Binding-site contacts:
Ligand atom C6 contacts residue GLY310 of chain 1.C at 3.8 Å.
Ligand atom C7 contacts residue ASN294 of chain 1.C at 3.5 Å.
Ligand atom C4 contacts residue ASN294 of chain 1.C at 4.2 Å.
Ligand atom C6 contacts residue SER41 of chain 1.C at 4.4 Å.
Ligand atom N2 contacts residue ASN294 of chain 1.C at 2.9 Å (h-bond).
Ligand atom O6 contacts residue GLY310 of chain 1.C at 2.5 Å (h-bond).
Ligand atom O5 contacts residue ASN294 of chain 1.C at 2.4 Å (h-bond).
Ligand atom C8 contacts residue ASN294 of chain 1.C at 3.6 Å.
Ligand atom O7 contacts residue ASN294 of chain 1.C at 3.7 Å.
Ligand atom O5 contacts residue SER41 of chain 1.C at 3.7 Å.
Ligand atom C2 contacts residue ASN294 of chain 1.C at 2.4 Å.
Ligand atom C5 contacts residue SER41 of chain 1.C at 3.9 Å.
Ligand atom C5 contacts residue ASN294 of chain 1.C at 3.7 Å.
Ligand atom C1 contacts residue SER41 of chain 1.C at 3.9 Å.
Ligand atom O6 contacts residue SER311 of chain 1.C at 4.3 Å.
Ligand atom O5 contacts residue GLY310 of chain 1.C at 3.3 Å.
Ligand atom C5 contacts residue GLY310 of chain 1.C at 4.3 Å.
Ligand atom C1 contacts residue GLY310 of chain 1.C at 4.0 Å.
Ligand atom C3 contacts residue ASN294 of chain 1.C at 3.8 Å.
Ligand atom C8 contacts residue ILE295 of chain 1.C at 4.4 Å (hydrophobic).
Ligand atom O6 contacts residue SER41 of chain 1.C at 3.7 Å.
Ligand atom C1 contacts residue ASN294 of chain 1.C at 1.4 Å.

The protein below binds the small molecule below.
Small molecule (SMILES): CC(=O)N[C@@H]1[C@@H](O)[C@H](O)[C@@H](CO)O[C@H]1O

Sequence of chain 1.C:
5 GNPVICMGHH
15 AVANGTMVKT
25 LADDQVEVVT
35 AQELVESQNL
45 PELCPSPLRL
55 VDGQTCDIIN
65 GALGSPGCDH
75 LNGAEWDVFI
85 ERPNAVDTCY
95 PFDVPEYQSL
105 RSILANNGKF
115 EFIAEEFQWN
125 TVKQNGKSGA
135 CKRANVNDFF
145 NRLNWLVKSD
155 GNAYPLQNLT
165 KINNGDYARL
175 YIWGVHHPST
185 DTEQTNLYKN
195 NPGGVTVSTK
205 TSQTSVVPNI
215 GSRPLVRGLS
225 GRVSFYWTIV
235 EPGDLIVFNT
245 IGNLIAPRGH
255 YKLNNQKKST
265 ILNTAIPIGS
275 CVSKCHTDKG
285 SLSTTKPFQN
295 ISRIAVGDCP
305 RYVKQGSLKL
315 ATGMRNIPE